This small molecule binds to this protein.
Small molecule (SMILES): [H]/N=C(/NCCC[C@H](N)C(=O)O)NP(=O)(O)O

Binding-site contacts:
Ligand atom P contacts residue THR105 of chain 1.A at 3.8 Å.
Ligand atom CZ contacts residue ILE45 of chain 1.A at 3.7 Å (hydrophobic).
Ligand atom N contacts residue ARG9 of chain 1.A at 3.5 Å (salt-bridge).
Ligand atom O3P contacts residue ILE45 of chain 1.A at 2.8 Å (h-bond).
Ligand atom O3P contacts residue THR105 of chain 1.A at 2.8 Å (h-bond).
Ligand atom CD contacts residue THR147 of chain 1.A at 3.5 Å.
Ligand atom O2P contacts residue ARG9 of chain 1.A at 3.1 Å (salt-bridge).
Ligand atom P contacts residue THR7 of chain 1.A at 4.0 Å.
Ligand atom NH1 contacts residue ILE45 of chain 1.A at 3.6 Å.
Ligand atom P contacts residue ARG9 of chain 1.A at 4.1 Å.
Ligand atom O2P contacts residue THR7 of chain 1.A at 4.3 Å.
Ligand atom CD contacts residue GLY148 of chain 1.A at 3.4 Å.
Ligand atom O3P contacts residue GLY44 of chain 1.A at 3.2 Å.
Ligand atom NH2 contacts residue GLY104 of chain 1.A at 3.9 Å.
Ligand atom NH2 contacts residue THR105 of chain 1.A at 4.1 Å.
Ligand atom O1P contacts residue GLU106 of chain 1.A at 4.2 Å.
Ligand atom P contacts residue GLU106 of chain 1.A at 3.9 Å.
Ligand atom NE contacts residue THR147 of chain 1.A at 4.1 Å.
Ligand atom O1P contacts residue ALA10 of chain 1.A at 3.9 Å.
Ligand atom N contacts residue LYS48 of chain 1.A at 3.6 Å (salt-bridge).
Ligand atom NH2 contacts residue GLU106 of chain 1.A at 2.8 Å (salt-bridge).
Ligand atom NH1 contacts residue GLU106 of chain 1.A at 3.0 Å (salt-bridge).
Ligand atom O1P contacts residue GLY104 of chain 1.A at 3.5 Å.
Ligand atom NH1 contacts residue THR147 of chain 1.A at 2.7 Å (h-bond).
Ligand atom N contacts residue ILE45 of chain 1.A at 3.5 Å.
Ligand atom O3P contacts residue ARG9 of chain 1.A at 4.0 Å.
Ligand atom O1P contacts residue THR105 of chain 1.A at 3.1 Å (h-bond).
Ligand atom O3P contacts residue GLU106 of chain 1.A at 3.8 Å.
Ligand atom O1P contacts residue ARG9 of chain 1.A at 3.5 Å.
Ligand atom O contacts residue ARG9 of chain 1.A at 3.4 Å (salt-bridge).
Ligand atom CB contacts residue ILE45 of chain 1.A at 4.3 Å (hydrophobic).
Ligand atom CZ contacts residue THR147 of chain 1.A at 3.8 Å.
Ligand atom CG contacts residue GLY148 of chain 1.A at 3.6 Å.
Ligand atom NH2 contacts residue ILE45 of chain 1.A at 3.8 Å.
Ligand atom CA contacts residue ARG9 of chain 1.A at 3.2 Å.
Ligand atom O1P contacts residue THR7 of chain 1.A at 2.6 Å (h-bond).
Ligand atom O contacts residue LYS48 of chain 1.A at 4.3 Å.
Ligand atom CZ contacts residue GLU106 of chain 1.A at 3.7 Å.
Ligand atom C contacts residue ARG9 of chain 1.A at 3.6 Å.
Ligand atom P contacts residue ILE45 of chain 1.A at 4.2 Å.

Sequence of chain 1.A:
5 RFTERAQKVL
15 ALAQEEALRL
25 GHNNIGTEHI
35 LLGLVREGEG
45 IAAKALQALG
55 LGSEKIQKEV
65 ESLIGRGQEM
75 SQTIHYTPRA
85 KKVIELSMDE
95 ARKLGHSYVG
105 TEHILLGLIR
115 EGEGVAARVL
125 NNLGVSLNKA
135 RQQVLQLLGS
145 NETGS